This small molecule binds to this protein.
Small molecule (SMILES): NC(=O)C[C@H](N)C(=O)O

Sequence of chain 8.A:
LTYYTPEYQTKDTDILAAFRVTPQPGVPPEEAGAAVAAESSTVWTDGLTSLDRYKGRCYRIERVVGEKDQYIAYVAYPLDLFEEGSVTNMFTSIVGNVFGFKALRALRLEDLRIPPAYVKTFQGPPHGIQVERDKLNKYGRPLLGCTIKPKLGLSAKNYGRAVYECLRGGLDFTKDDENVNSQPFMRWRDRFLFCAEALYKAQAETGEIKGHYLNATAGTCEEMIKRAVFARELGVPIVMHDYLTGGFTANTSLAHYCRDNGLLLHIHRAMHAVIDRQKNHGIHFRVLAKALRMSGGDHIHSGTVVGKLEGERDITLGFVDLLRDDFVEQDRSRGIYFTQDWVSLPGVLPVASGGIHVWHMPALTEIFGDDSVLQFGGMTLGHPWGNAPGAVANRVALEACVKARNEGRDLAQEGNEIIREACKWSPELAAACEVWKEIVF

Binding-site contacts:
Ligand atom N contacts residue PHE467 of chain 8.A at 1.2 Å.
Ligand atom N contacts residue LYS463 of chain 8.A at 3.5 Å (salt-bridge).
Ligand atom N contacts residue GLU464 of chain 8.A at 3.0 Å (salt-bridge).
Ligand atom N contacts residue VAL466 of chain 8.A at 3.7 Å.